Binding-site contacts:
Ligand atom NAN contacts residue ILE105 of chain 1.B at 3.3 Å.
Ligand atom CAI contacts residue PRO41 of chain 1.B at 3.5 Å (hydrophobic).
Ligand atom NAM contacts residue ILE105 of chain 1.B at 4.0 Å.
Ligand atom CAO contacts residue ILE105 of chain 1.B at 3.7 Å (hydrophobic).
Ligand atom CAL contacts residue LEU51 of chain 1.B at 4.2 Å (hydrophobic).
Ligand atom CAU contacts residue ILE105 of chain 1.B at 3.8 Å (hydrophobic).
Ligand atom CAH contacts residue LEU51 of chain 1.B at 3.5 Å (hydrophobic).
Ligand atom CAS contacts residue LEU53 of chain 1.B at 4.0 Å (hydrophobic).
Ligand atom NAN contacts residue ASN99 of chain 1.B at 3.4 Å (h-bond).
Ligand atom CAT contacts residue ILE105 of chain 1.B at 4.0 Å (hydrophobic).
Ligand atom CAG contacts residue ILE105 of chain 1.B at 3.6 Å (hydrophobic).
Ligand atom CAE contacts residue TRP40 of chain 1.B at 3.8 Å (hydrophobic).
Ligand atom CAD contacts residue TRP40 of chain 1.B at 4.2 Å (hydrophobic).
Ligand atom CAL contacts residue LEU53 of chain 1.B at 3.3 Å (hydrophobic).
Ligand atom CAP contacts residue TRP40 of chain 1.B at 4.2 Å (hydrophobic).
Ligand atom CAJ contacts residue ASN99 of chain 1.B at 3.4 Å.
Ligand atom CAU contacts residue LEU51 of chain 1.B at 4.0 Å (hydrophobic).
Ligand atom NAW contacts residue ILE105 of chain 1.B at 3.0 Å.
Ligand atom CAV contacts residue LEU51 of chain 1.B at 3.8 Å (hydrophobic).
Ligand atom CAA contacts residue PHE42 of chain 1.B at 3.8 Å (hydrophobic).
Ligand atom CAV contacts residue ILE105 of chain 1.B at 3.5 Å (hydrophobic).
Ligand atom CAJ contacts residue TYR98 of chain 1.B at 4.2 Å (hydrophobic).
Ligand atom CAA contacts residue PRO41 of chain 1.B at 3.8 Å (hydrophobic).
Ligand atom CAS contacts residue ILE105 of chain 1.B at 3.5 Å (hydrophobic).
Ligand atom CAP contacts residue PRO41 of chain 1.B at 4.0 Å (hydrophobic).
Ligand atom CAR contacts residue VAL46 of chain 1.B at 4.0 Å (hydrophobic).
Ligand atom CAE contacts residue ILE105 of chain 1.B at 4.2 Å (hydrophobic).
Ligand atom CAI contacts residue LEU51 of chain 1.B at 3.6 Å (hydrophobic).
Ligand atom CAA contacts residue ILE105 of chain 1.B at 3.2 Å (hydrophobic).
Ligand atom CAK contacts residue LEU51 of chain 1.B at 3.9 Å (hydrophobic).
Ligand atom CAS contacts residue ASN99 of chain 1.B at 4.2 Å.
Ligand atom CAP contacts residue LEU51 of chain 1.B at 3.7 Å (hydrophobic).
Ligand atom CAA contacts residue VAL46 of chain 1.B at 3.9 Å (hydrophobic).
Ligand atom CAJ contacts residue ILE105 of chain 1.B at 3.7 Å (hydrophobic).
Ligand atom CAJ contacts residue TYR56 of chain 1.B at 4.0 Å (hydrophobic).
Ligand atom CLAC contacts residue LEU51 of chain 1.B at 4.2 Å.
Ligand atom NAN contacts residue TYR56 of chain 1.B at 4.0 Å.
Ligand atom CAH contacts residue PRO41 of chain 1.B at 3.5 Å (hydrophobic).
Ligand atom CLAC contacts residue TRP40 of chain 1.B at 3.6 Å.
Ligand atom CAR contacts residue ILE105 of chain 1.B at 2.8 Å (hydrophobic).

Sequence of chain 1.B:
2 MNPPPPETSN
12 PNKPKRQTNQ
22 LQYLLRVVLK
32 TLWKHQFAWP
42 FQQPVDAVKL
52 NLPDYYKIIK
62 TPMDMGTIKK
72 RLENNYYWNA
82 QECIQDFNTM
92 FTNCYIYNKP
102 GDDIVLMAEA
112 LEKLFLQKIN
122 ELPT

A protein and the small-molecule ligand that binds it are described below.
Small molecule (SMILES): Cc1ncc2n1-c1ccc(Cl)cc1C(c1ccccc1F)=NC2